Sequence of chain 4.A:
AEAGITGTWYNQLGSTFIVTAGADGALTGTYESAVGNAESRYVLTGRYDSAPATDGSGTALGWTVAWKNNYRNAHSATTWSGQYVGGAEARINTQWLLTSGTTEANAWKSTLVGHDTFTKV

Sequence of chain 2.A:
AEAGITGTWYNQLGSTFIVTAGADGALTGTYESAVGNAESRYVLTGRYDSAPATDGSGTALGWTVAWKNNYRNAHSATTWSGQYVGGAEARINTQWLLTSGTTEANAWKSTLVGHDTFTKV

Binding-site contacts:
Ligand atom CD contacts residue ARG72 of chain 4.A at 3.8 Å.
Ligand atom NE2 contacts residue TRP96 of chain 4.A at 3.5 Å.
Ligand atom N contacts residue ALA34 of chain 4.A at 2.7 Å (h-bond).
Ligand atom O contacts residue SER33 of chain 4.A at 2.8 Å (h-bond).
Ligand atom CA contacts residue TRP67 of chain 4.A at 3.5 Å (hydrophobic).
Ligand atom CE1 contacts residue TRP67 of chain 4.A at 3.4 Å (hydrophobic).
Ligand atom O contacts residue TRP108 of chain 2.A at 3.8 Å.
Ligand atom OE1 contacts residue TRP67 of chain 4.A at 3.7 Å.
Ligand atom CE2 contacts residue TRP108 of chain 2.A at 2.8 Å (hydrophobic).
Ligand atom NE2 contacts residue LEU98 of chain 4.A at 3.9 Å.
Ligand atom O contacts residue ALA34 of chain 4.A at 3.4 Å.
Ligand atom O contacts residue SER33 of chain 4.A at 3.2 Å.
Ligand atom CD2 contacts residue SER76 of chain 4.A at 3.6 Å.
Ligand atom OE1 contacts residue THR78 of chain 4.A at 2.7 Å (h-bond).
Ligand atom CD contacts residue TRP80 of chain 4.A at 3.9 Å (hydrophobic).
Ligand atom CZ contacts residue TRP108 of chain 2.A at 3.4 Å (hydrophobic).
Ligand atom N contacts residue SER33 of chain 4.A at 3.4 Å.
Ligand atom CD2 contacts residue TRP108 of chain 2.A at 3.3 Å (hydrophobic).
Ligand atom CE1 contacts residue LEU98 of chain 4.A at 3.9 Å (hydrophobic).
Ligand atom CG contacts residue TRP67 of chain 4.A at 3.8 Å (hydrophobic).
Ligand atom CB contacts residue TRP67 of chain 4.A at 4.0 Å (hydrophobic).
Ligand atom NE2 contacts residue TRP80 of chain 4.A at 3.8 Å.
Ligand atom CB contacts residue TRP67 of chain 4.A at 3.5 Å (hydrophobic).
Ligand atom CG contacts residue TYR42 of chain 4.A at 3.9 Å (hydrophobic).
Ligand atom CG contacts residue ALA74 of chain 4.A at 3.6 Å (hydrophobic).
Ligand atom C contacts residue SER33 of chain 4.A at 3.8 Å.
Ligand atom CE1 contacts residue TRP108 of chain 2.A at 3.4 Å (hydrophobic).
Ligand atom N contacts residue VAL35 of chain 4.A at 3.8 Å.
Ligand atom NE2 contacts residue TRP67 of chain 4.A at 3.5 Å.
Ligand atom C contacts residue SER33 of chain 4.A at 3.3 Å.
Ligand atom OE1 contacts residue LEU98 of chain 4.A at 3.6 Å.
Ligand atom CD contacts residue THR78 of chain 4.A at 3.8 Å.
Ligand atom N contacts residue TRP67 of chain 4.A at 3.9 Å.
Ligand atom NE2 contacts residue SER76 of chain 4.A at 2.9 Å (h-bond).
Ligand atom NE2 contacts residue THR78 of chain 4.A at 3.8 Å.
Ligand atom CG contacts residue TRP67 of chain 4.A at 3.9 Å (hydrophobic).
Ligand atom C contacts residue ALA34 of chain 4.A at 3.8 Å (hydrophobic).
Ligand atom CB contacts residue TYR42 of chain 4.A at 3.2 Å (hydrophobic).
Ligand atom CB contacts residue TRP108 of chain 2.A at 3.8 Å (hydrophobic).
Ligand atom O contacts residue SER15 of chain 4.A at 3.8 Å.

The small molecule below binds the protein below.
Small molecule (SMILES): CC(=O)N[C@H]1CSSC[C@@H](C(N)=O)NC(=O)[C@H](Cc2ccccc2)NC(=O)[C@H](CCC(N)=O)NC(=O)[C@@H]2CCCN2C(=O)[C@H](Cc2c[nH]cn2)NC1=O